Sequence of chain 1.A:
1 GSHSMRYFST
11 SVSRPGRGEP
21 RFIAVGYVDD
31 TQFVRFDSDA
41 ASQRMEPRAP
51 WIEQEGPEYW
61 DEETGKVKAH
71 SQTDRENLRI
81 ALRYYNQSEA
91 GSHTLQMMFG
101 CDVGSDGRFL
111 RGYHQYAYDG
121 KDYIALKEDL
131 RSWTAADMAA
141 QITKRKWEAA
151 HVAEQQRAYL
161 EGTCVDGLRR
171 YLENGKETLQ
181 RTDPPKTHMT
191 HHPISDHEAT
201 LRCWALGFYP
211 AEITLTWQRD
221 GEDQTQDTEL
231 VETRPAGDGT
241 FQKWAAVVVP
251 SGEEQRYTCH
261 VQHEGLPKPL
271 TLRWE

The small molecule below binds the protein below.
Small molecule (SMILES): CC[C@H](C)[C@H](NC(=O)[C@H](CC1=CN=C2C=CC=CC12)NC(=O)[C@H](/C=C/C(N)=O)NC(=O)[C@H](Cc1ccc(O)cc1)NC(=O)[C@@H](N)[C@@H](C)O)C(=O)N[C@H](C(=O)N[C@@H](CCCN=C(N)N)C(=O)N[C@@H](CC(N)=O)C(=O)N[C@@H](CC1=c2ccccc2=NC1)C(=O)O)[C@@H](C)CC

Binding-site contacts:
Ligand atom CG1 contacts residue HIS70 of chain 1.A at 3.5 Å.
Ligand atom OXT contacts residue TYR84 of chain 1.A at 2.8 Å (h-bond).
Ligand atom CD contacts residue TYR159 of chain 1.A at 3.4 Å (hydrophobic).
Ligand atom CZ contacts residue HIS70 of chain 1.A at 3.5 Å.
Ligand atom N contacts residue ASN77 of chain 1.A at 3.0 Å (h-bond).
Ligand atom CA contacts residue THR73 of chain 1.A at 3.5 Å.
Ligand atom OXT contacts residue THR143 of chain 1.A at 2.7 Å (h-bond).
Ligand atom C contacts residue THR73 of chain 1.A at 3.6 Å.
Ligand atom C contacts residue TYR84 of chain 1.A at 3.4 Å (hydrophobic).
Ligand atom O contacts residue THR73 of chain 1.A at 2.9 Å (h-bond).
Ligand atom CG contacts residue TYR159 of chain 1.A at 3.5 Å (hydrophobic).
Ligand atom CG2 contacts residue HIS70 of chain 1.A at 3.5 Å.
Ligand atom NE1 contacts residue TYR116 of chain 1.A at 3.5 Å.
Ligand atom OG1 contacts residue TYR171 of chain 1.A at 3.3 Å (h-bond).
Ligand atom O contacts residue TYR84 of chain 1.A at 3.3 Å (h-bond).
Ligand atom CG contacts residue GLU76 of chain 1.A at 3.5 Å.
Ligand atom O contacts residue TYR159 of chain 1.A at 2.7 Å (h-bond).
Ligand atom N contacts residue TYR171 of chain 1.A at 2.8 Å (h-bond).
Ligand atom CA contacts residue ASN77 of chain 1.A at 3.2 Å.
Ligand atom CE2 contacts residue HIS70 of chain 1.A at 3.4 Å.
Ligand atom O contacts residue LYS66 of chain 1.A at 3.3 Å.
Ligand atom OH contacts residue HIS70 of chain 1.A at 2.8 Å (h-bond).
Ligand atom N contacts residue TYR7 of chain 1.A at 2.8 Å (h-bond).
Ligand atom O contacts residue THR73 of chain 1.A at 3.5 Å.
Ligand atom N contacts residue GLU63 of chain 1.A at 2.8 Å (salt-bridge).
Ligand atom O contacts residue ILE80 of chain 1.A at 3.4 Å.
Ligand atom CB contacts residue GLU63 of chain 1.A at 3.4 Å.
Ligand atom ND2 contacts residue THR73 of chain 1.A at 3.5 Å (h-bond).
Ligand atom O contacts residue LYS146 of chain 1.A at 2.8 Å (salt-bridge).
Ligand atom CD2 contacts residue TYR123 of chain 1.A at 3.5 Å (hydrophobic).
Ligand atom C contacts residue THR143 of chain 1.A at 3.5 Å.
Ligand atom OD1 contacts residue GLU76 of chain 1.A at 3.2 Å (salt-bridge).
Ligand atom N contacts residue PHE99 of chain 1.A at 3.6 Å.
Ligand atom OE1 contacts residue GLN156 of chain 1.A at 2.9 Å (h-bond).
Ligand atom ND2 contacts residue GLU76 of chain 1.A at 3.1 Å (salt-bridge).
Ligand atom O contacts residue TRP147 of chain 1.A at 3.2 Å (h-bond).
Ligand atom CE3 contacts residue TYR123 of chain 1.A at 3.5 Å (hydrophobic).
Ligand atom ND2 contacts residue ASN77 of chain 1.A at 3.0 Å (h-bond).
Ligand atom CG2 contacts residue TYR116 of chain 1.A at 3.3 Å (hydrophobic).
Ligand atom NE2 contacts residue HIS114 of chain 1.A at 3.2 Å.